This small molecule binds to this protein.
Small molecule (SMILES): Nc1ccc(-n2ccc(=O)c3c(N)ncnc32)cc1

Sequence of chain 1.A:
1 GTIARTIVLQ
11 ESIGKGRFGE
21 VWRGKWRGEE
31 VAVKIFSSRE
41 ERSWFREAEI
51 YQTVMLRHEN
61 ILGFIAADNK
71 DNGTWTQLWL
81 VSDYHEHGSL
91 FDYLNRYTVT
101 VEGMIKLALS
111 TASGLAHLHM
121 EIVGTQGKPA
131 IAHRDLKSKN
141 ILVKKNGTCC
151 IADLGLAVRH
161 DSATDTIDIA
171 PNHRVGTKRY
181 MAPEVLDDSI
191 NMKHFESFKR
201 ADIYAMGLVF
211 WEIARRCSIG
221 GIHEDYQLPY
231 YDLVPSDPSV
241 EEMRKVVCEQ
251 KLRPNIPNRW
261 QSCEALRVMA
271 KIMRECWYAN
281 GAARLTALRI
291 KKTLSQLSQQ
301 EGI

Binding-site contacts:
Ligand atom C13 contacts residue GLY88 of chain 1.A at 4.0 Å.
Ligand atom C18 contacts residue ASP92 of chain 1.A at 3.6 Å.
Ligand atom C7 contacts residue LEU142 of chain 1.A at 4.0 Å (hydrophobic).
Ligand atom N16 contacts residue ASP83 of chain 1.A at 4.0 Å.
Ligand atom N6 contacts residue HIS85 of chain 1.A at 4.0 Å.
Ligand atom N17 contacts residue SER82 of chain 1.A at 3.6 Å (h-bond).
Ligand atom C11 contacts residue ALA32 of chain 1.A at 3.7 Å (hydrophobic).
Ligand atom C5 contacts residue LEU142 of chain 1.A at 3.7 Å (hydrophobic).
Ligand atom C7 contacts residue GLY88 of chain 1.A at 3.9 Å.
Ligand atom C12 contacts residue TYR84 of chain 1.A at 3.6 Å (hydrophobic).
Ligand atom C9 contacts residue VAL21 of chain 1.A at 3.9 Å (hydrophobic).
Ligand atom C8 contacts residue ILE13 of chain 1.A at 3.6 Å (hydrophobic).
Ligand atom N17 contacts residue ALA32 of chain 1.A at 3.3 Å.
Ligand atom N17 contacts residue ASP83 of chain 1.A at 2.8 Å (salt-bridge).
Ligand atom O15 contacts residue LEU62 of chain 1.A at 3.6 Å.
Ligand atom C11 contacts residue LEU142 of chain 1.A at 3.5 Å (hydrophobic).
Ligand atom C2 contacts residue LEU142 of chain 1.A at 3.7 Å (hydrophobic).
Ligand atom N16 contacts residue LEU142 of chain 1.A at 4.0 Å.
Ligand atom N6 contacts residue LEU142 of chain 1.A at 4.0 Å.
Ligand atom N6 contacts residue ILE13 of chain 1.A at 3.9 Å.
Ligand atom N1 contacts residue LEU142 of chain 1.A at 4.0 Å.
Ligand atom C13 contacts residue ASP92 of chain 1.A at 3.5 Å.
Ligand atom N19 contacts residue ASP92 of chain 1.A at 2.8 Å (salt-bridge).
Ligand atom N16 contacts residue TYR84 of chain 1.A at 3.6 Å.
Ligand atom C11 contacts residue ASP83 of chain 1.A at 3.8 Å.
Ligand atom C7 contacts residue SER89 of chain 1.A at 3.7 Å.
Ligand atom N19 contacts residue ILE13 of chain 1.A at 4.2 Å.
Ligand atom N16 contacts residue HIS85 of chain 1.A at 3.1 Å (h-bond).
Ligand atom C12 contacts residue HIS85 of chain 1.A at 3.1 Å.
Ligand atom O15 contacts residue SER82 of chain 1.A at 4.2 Å.
Ligand atom N6 contacts residue GLY88 of chain 1.A at 4.1 Å.
Ligand atom N17 contacts residue LEU142 of chain 1.A at 3.5 Å.
Ligand atom O15 contacts residue LEU142 of chain 1.A at 4.0 Å.
Ligand atom C4 contacts residue VAL21 of chain 1.A at 4.1 Å (hydrophobic).
Ligand atom C10 contacts residue LEU142 of chain 1.A at 4.0 Å (hydrophobic).
Ligand atom N17 contacts residue LEU62 of chain 1.A at 3.6 Å.
Ligand atom C13 contacts residue SER89 of chain 1.A at 3.6 Å.
Ligand atom N16 contacts residue ALA32 of chain 1.A at 4.1 Å.
Ligand atom C14 contacts residue ILE13 of chain 1.A at 3.2 Å (hydrophobic).
Ligand atom C18 contacts residue ILE13 of chain 1.A at 4.1 Å (hydrophobic).